Sequence of chain 1.A:
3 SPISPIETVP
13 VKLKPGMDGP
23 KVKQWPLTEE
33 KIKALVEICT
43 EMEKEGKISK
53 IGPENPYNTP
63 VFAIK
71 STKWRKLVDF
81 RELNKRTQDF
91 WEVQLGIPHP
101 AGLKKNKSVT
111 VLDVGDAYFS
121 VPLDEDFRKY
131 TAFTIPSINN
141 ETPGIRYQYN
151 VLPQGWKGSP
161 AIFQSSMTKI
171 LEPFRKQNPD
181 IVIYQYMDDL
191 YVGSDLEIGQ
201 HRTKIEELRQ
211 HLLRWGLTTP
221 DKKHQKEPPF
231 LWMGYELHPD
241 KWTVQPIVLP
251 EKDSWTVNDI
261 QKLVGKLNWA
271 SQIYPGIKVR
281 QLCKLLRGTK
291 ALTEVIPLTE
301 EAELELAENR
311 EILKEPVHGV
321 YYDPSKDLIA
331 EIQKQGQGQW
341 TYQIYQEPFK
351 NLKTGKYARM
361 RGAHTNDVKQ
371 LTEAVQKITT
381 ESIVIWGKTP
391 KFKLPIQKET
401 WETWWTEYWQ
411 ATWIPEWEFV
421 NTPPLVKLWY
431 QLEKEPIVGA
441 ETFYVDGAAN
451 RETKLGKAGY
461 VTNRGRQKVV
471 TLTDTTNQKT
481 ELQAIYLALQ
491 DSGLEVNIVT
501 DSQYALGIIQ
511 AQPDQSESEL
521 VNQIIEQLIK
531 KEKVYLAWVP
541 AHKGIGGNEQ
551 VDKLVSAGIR

Binding-site contacts:
Ligand atom N14 contacts residue LEU103 of chain 1.A at 3.9 Å.
Ligand atom N3 contacts residue TYR184 of chain 1.A at 3.9 Å.
Ligand atom C11 contacts residue VAL109 of chain 1.A at 4.1 Å (hydrophobic).
Ligand atom N8 contacts residue TYR191 of chain 1.A at 3.4 Å.
Ligand atom CC contacts residue VAL182 of chain 1.A at 3.4 Å (hydrophobic).
Ligand atom C7 contacts residue LEU103 of chain 1.A at 4.0 Å (hydrophobic).
Ligand atom C9 contacts residue TYR191 of chain 1.A at 4.1 Å (hydrophobic).
Ligand atom C11 contacts residue TYR321 of chain 1.A at 3.9 Å (hydrophobic).
Ligand atom OE contacts residue VAL109 of chain 1.A at 3.9 Å.
Ligand atom C2 contacts residue LEU103 of chain 1.A at 3.7 Å (hydrophobic).
Ligand atom C12 contacts residue HIS238 of chain 1.A at 3.9 Å.
Ligand atom C13 contacts residue LYS104 of chain 1.A at 3.2 Å.
Ligand atom N14 contacts residue LYS104 of chain 1.A at 3.8 Å.
Ligand atom OE contacts residue PHE230 of chain 1.A at 3.6 Å.
Ligand atom C11 contacts residue HIS238 of chain 1.A at 3.9 Å.
Ligand atom CD contacts residue TRP232 of chain 1.A at 3.5 Å (hydrophobic).
Ligand atom CC contacts residue TYR191 of chain 1.A at 3.9 Å (hydrophobic).
Ligand atom C12 contacts residue PRO239 of chain 1.A at 3.9 Å (hydrophobic).
Ligand atom C6 contacts residue TYR184 of chain 1.A at 4.0 Å (hydrophobic).
Ligand atom CB contacts residue VAL182 of chain 1.A at 3.4 Å (hydrophobic).
Ligand atom OE contacts residue LEU237 of chain 1.A at 3.5 Å.
Ligand atom N3 contacts residue LEU103 of chain 1.A at 3.4 Å.
Ligand atom CC contacts residue VAL192 of chain 1.A at 4.0 Å (hydrophobic).
Ligand atom C5 contacts residue TYR184 of chain 1.A at 3.5 Å (hydrophobic).
Ligand atom C4 contacts residue TYR184 of chain 1.A at 3.6 Å (hydrophobic).
Ligand atom N1 contacts residue LEU103 of chain 1.A at 4.1 Å.
Ligand atom OE contacts residue TYR191 of chain 1.A at 4.0 Å.
Ligand atom CB contacts residue TYR191 of chain 1.A at 3.2 Å (hydrophobic).
Ligand atom C9 contacts residue VAL109 of chain 1.A at 3.8 Å (hydrophobic).
Ligand atom CD contacts residue TYR191 of chain 1.A at 3.8 Å (hydrophobic).
Ligand atom C10 contacts residue VAL109 of chain 1.A at 3.7 Å (hydrophobic).
Ligand atom C15 contacts residue LEU103 of chain 1.A at 3.7 Å (hydrophobic).
Ligand atom C7 contacts residue TYR191 of chain 1.A at 3.8 Å (hydrophobic).
Ligand atom CB contacts residue TYR184 of chain 1.A at 4.0 Å (hydrophobic).
Ligand atom C13 contacts residue LEU103 of chain 1.A at 4.0 Å (hydrophobic).
Ligand atom C4 contacts residue LEU103 of chain 1.A at 3.5 Å (hydrophobic).
Ligand atom CD contacts residue LEU237 of chain 1.A at 3.6 Å (hydrophobic).
Ligand atom C12 contacts residue TYR321 of chain 1.A at 3.6 Å (hydrophobic).
Ligand atom CC contacts residue GLY193 of chain 1.A at 3.5 Å.
Ligand atom C5 contacts residue LEU103 of chain 1.A at 4.0 Å (hydrophobic).

The protein below binds the small molecule below.
Small molecule (SMILES): Cc1ccnc2c1NC(=O)c1cccnc1N2C1CC1